Binding-site contacts:
Ligand atom C8 contacts residue ASN175 of chain 52.F at 4.5 Å.
Ligand atom O5 contacts residue ASN175 of chain 52.F at 2.4 Å (h-bond).
Ligand atom C1 contacts residue GLU174 of chain 52.F at 4.1 Å.
Ligand atom C4 contacts residue NAG1 of chain 52.K at 3.5 Å.
Ligand atom C5 contacts residue ASN175 of chain 52.F at 3.6 Å.
Ligand atom C5 contacts residue NAG1 of chain 52.K at 3.8 Å.
Ligand atom C3 contacts residue NAG1 of chain 52.K at 3.7 Å.
Ligand atom C3 contacts residue THR85 of chain 52.F at 4.3 Å.
Ligand atom O7 contacts residue ASN175 of chain 52.F at 3.5 Å (h-bond).
Ligand atom O4 contacts residue NAG1 of chain 52.K at 2.3 Å (h-bond).
Ligand atom C7 contacts residue PRO86 of chain 52.F at 4.3 Å (hydrophobic).
Ligand atom C4 contacts residue ASN175 of chain 52.F at 4.2 Å.
Ligand atom C7 contacts residue ASN175 of chain 52.F at 3.4 Å.
Ligand atom C8 contacts residue ARG88 of chain 52.F at 4.3 Å.
Ligand atom O3 contacts residue NAG1 of chain 52.K at 3.9 Å.
Ligand atom C8 contacts residue GLU87 of chain 52.F at 3.6 Å.
Ligand atom O5 contacts residue THR85 of chain 52.F at 4.3 Å.
Ligand atom O5 contacts residue GLU174 of chain 52.F at 3.5 Å (salt-bridge).
Ligand atom C6 contacts residue NAG1 of chain 52.K at 4.2 Å.
Ligand atom C2 contacts residue THR85 of chain 52.F at 4.5 Å.
Ligand atom C8 contacts residue PRO86 of chain 52.F at 3.6 Å (hydrophobic).
Ligand atom C1 contacts residue ASN175 of chain 52.F at 1.4 Å.
Ligand atom O6 contacts residue PHE173 of chain 52.F at 4.0 Å.
Ligand atom C5 contacts residue THR85 of chain 52.F at 4.0 Å.
Ligand atom N2 contacts residue THR85 of chain 52.F at 4.5 Å.
Ligand atom O6 contacts residue THR85 of chain 52.F at 4.4 Å.
Ligand atom N2 contacts residue PRO86 of chain 52.F at 3.9 Å.
Ligand atom O6 contacts residue GLU174 of chain 52.F at 3.8 Å.
Ligand atom C1 contacts residue THR85 of chain 52.F at 3.8 Å.
Ligand atom C3 contacts residue ASN175 of chain 52.F at 3.8 Å.
Ligand atom C2 contacts residue ASN175 of chain 52.F at 2.4 Å.
Ligand atom N2 contacts residue ASN175 of chain 52.F at 2.9 Å (h-bond).

Sequence of chain 52.F:
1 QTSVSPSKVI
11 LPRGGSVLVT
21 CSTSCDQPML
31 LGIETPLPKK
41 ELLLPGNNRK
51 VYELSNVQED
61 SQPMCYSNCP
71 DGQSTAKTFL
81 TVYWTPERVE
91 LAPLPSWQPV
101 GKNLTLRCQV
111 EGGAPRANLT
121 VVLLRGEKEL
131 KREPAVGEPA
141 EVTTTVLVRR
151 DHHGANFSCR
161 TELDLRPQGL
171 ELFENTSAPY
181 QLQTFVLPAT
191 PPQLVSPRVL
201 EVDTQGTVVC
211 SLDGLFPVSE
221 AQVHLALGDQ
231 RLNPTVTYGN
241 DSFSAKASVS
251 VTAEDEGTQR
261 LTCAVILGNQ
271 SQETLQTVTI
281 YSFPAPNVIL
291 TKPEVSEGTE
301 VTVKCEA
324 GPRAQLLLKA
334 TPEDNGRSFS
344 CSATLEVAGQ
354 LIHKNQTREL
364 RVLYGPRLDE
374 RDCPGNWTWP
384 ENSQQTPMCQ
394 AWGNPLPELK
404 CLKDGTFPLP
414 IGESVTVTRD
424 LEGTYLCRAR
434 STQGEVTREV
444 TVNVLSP

This small molecule binds to this protein.
Small molecule (SMILES): CC(=O)N[C@@H]1[C@@H](O)[C@H](O)[C@@H](CO)O[C@H]1O